Sequence of chain 1.B:
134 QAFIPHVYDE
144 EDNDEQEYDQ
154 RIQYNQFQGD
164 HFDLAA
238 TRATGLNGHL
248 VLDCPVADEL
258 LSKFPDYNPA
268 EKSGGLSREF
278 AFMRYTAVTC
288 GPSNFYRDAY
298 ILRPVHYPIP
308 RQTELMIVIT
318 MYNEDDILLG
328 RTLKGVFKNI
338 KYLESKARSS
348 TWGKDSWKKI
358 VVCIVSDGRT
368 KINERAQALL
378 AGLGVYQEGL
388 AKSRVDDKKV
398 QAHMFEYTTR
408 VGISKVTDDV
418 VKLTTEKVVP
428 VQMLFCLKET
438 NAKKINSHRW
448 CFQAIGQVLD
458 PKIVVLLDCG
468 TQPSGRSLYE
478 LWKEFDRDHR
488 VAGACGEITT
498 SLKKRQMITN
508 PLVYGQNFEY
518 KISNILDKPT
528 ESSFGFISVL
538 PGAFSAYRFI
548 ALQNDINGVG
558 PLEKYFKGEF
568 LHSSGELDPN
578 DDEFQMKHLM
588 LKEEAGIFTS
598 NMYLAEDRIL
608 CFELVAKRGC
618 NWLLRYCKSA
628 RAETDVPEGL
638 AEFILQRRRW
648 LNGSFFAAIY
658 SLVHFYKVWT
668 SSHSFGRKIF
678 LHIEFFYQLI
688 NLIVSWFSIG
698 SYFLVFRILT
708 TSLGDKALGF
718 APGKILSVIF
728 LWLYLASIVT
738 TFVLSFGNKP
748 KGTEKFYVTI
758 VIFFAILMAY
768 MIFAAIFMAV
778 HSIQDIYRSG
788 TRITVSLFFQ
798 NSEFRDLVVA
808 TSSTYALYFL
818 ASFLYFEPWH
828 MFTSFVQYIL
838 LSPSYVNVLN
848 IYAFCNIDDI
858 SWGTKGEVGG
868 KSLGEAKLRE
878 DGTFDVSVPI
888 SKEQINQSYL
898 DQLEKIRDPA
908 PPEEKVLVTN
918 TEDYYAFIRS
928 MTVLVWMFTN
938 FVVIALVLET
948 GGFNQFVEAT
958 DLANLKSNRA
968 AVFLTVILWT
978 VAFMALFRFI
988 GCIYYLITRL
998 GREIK

Binding-site contacts:
Ligand atom O1A contacts residue ARG646 of chain 1.B at 2.8 Å (salt-bridge).
Ligand atom C7' contacts residue ASP465 of chain 1.B at 3.7 Å.
Ligand atom C8' contacts residue GLN643 of chain 1.B at 3.6 Å.
Ligand atom O2A contacts residue ARG646 of chain 1.B at 3.3 Å (salt-bridge).
Ligand atom O3A contacts residue MG1 of chain 1.M at 3.9 Å.
Ligand atom C2B contacts residue GLU321 of chain 1.B at 3.6 Å.
Ligand atom PA contacts residue ARG646 of chain 1.B at 3.6 Å.
Ligand atom C2 contacts residue TYR319 of chain 1.B at 3.6 Å (hydrophobic).
Ligand atom O4 contacts residue ASP364 of chain 1.B at 3.8 Å.
Ligand atom O2 contacts residue THR317 of chain 1.B at 3.9 Å.
Ligand atom O6' contacts residue ARG646 of chain 1.B at 3.2 Å (salt-bridge).
Ligand atom O2' contacts residue TYR319 of chain 1.B at 3.0 Å (h-bond).
Ligand atom O7' contacts residue ASP465 of chain 1.B at 3.5 Å (salt-bridge).
Ligand atom O3' contacts residue ALA540 of chain 1.B at 3.5 Å (h-bond).
Ligand atom N3 contacts residue TYR319 of chain 1.B at 3.6 Å.
Ligand atom O2 contacts residue ASP364 of chain 1.B at 3.6 Å.
Ligand atom O7' contacts residue ALA540 of chain 1.B at 3.8 Å.
Ligand atom O3B contacts residue THR317 of chain 1.B at 3.0 Å (h-bond).
Ligand atom N1 contacts residue TYR319 of chain 1.B at 3.5 Å.
Ligand atom O2' contacts residue MET318 of chain 1.B at 3.4 Å.
Ligand atom O7' contacts residue THR631 of chain 1.B at 3.3 Å (h-bond).
Ligand atom C5 contacts residue TYR319 of chain 1.B at 3.0 Å (hydrophobic).
Ligand atom O1B contacts residue MG1 of chain 1.M at 2.2 Å.
Ligand atom O2' contacts residue GLU321 of chain 1.B at 2.9 Å (salt-bridge).
Ligand atom C6' contacts residue TRP647 of chain 1.B at 3.9 Å (hydrophobic).
Ligand atom O3B contacts residue ASP465 of chain 1.B at 2.5 Å (salt-bridge).
Ligand atom O4B contacts residue LYS441 of chain 1.B at 3.5 Å.
Ligand atom N2' contacts residue ASP465 of chain 1.B at 2.9 Å (salt-bridge).
Ligand atom O5' contacts residue GLN643 of chain 1.B at 3.6 Å.
Ligand atom C3B contacts residue ASP465 of chain 1.B at 3.2 Å.
Ligand atom C4 contacts residue TYR319 of chain 1.B at 3.3 Å (hydrophobic).
Ligand atom O1' contacts residue MG1 of chain 1.M at 3.9 Å.
Ligand atom PB contacts residue MG1 of chain 1.M at 3.4 Å.
Ligand atom O4 contacts residue TYR319 of chain 1.B at 3.5 Å.
Ligand atom C6 contacts residue TYR319 of chain 1.B at 3.4 Å (hydrophobic).
Ligand atom O4' contacts residue LYS441 of chain 1.B at 3.8 Å.
Ligand atom C6' contacts residue ARG646 of chain 1.B at 3.4 Å.
Ligand atom O2B contacts residue GLN643 of chain 1.B at 3.5 Å.
Ligand atom N3 contacts residue ASP364 of chain 1.B at 3.2 Å (salt-bridge).
Ligand atom C1' contacts residue GLN643 of chain 1.B at 3.6 Å.

This protein binds this small molecule.
Small molecule (SMILES): CC(=O)N[C@H]1[C@@H](O[P](=O)(O)O[P](=O)(O)OC[C@H]2O[C@@H](n3ccc(=O)[nH]c3=O)[C@H](O)[C@@H]2O)O[C@H](CO)[C@@H](O)[C@@H]1O